The protein below binds the small molecule below.
Small molecule (SMILES): CC(C)C[C@H](NC(=O)[C@H](Cc1ccccc1)N=[N+]=[N-])C(=O)N[C@@H](CO)C(=O)N[C@H](CCS(C)(=O)=O)Cc1ccc(CN)cc1

Sequence of chain 1.V:
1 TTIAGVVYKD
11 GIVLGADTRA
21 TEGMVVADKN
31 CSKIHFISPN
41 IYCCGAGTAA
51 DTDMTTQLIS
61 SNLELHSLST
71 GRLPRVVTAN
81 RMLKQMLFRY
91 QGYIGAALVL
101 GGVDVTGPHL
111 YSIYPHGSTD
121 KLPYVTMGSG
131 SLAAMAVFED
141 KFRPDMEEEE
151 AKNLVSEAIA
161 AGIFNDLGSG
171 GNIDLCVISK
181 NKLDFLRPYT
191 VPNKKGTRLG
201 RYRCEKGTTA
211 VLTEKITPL

Sequence of chain 1.W:
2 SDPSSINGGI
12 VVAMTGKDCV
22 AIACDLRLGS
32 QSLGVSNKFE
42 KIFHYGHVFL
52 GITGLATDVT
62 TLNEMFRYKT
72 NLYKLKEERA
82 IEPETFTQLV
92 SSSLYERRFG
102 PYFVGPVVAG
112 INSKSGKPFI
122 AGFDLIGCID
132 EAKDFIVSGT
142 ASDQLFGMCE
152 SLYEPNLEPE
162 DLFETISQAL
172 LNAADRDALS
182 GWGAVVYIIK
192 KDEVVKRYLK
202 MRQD

Binding-site contacts:
Ligand atom C16 contacts residue THR1 of chain 1.V at 3.0 Å.
Ligand atom C32 contacts residue THR21 of chain 1.V at 3.8 Å.
Ligand atom C18 contacts residue GLY45 of chain 1.V at 3.5 Å.
Ligand atom C7 contacts residue ASP125 of chain 1.W at 3.9 Å.
Ligand atom C15 contacts residue LYS33 of chain 1.V at 3.8 Å.
Ligand atom O39 contacts residue ALA49 of chain 1.V at 3.2 Å (h-bond).
Ligand atom N8 contacts residue ASP125 of chain 1.W at 3.0 Å (salt-bridge).
Ligand atom N14 contacts residue GLY47 of chain 1.V at 3.3 Å (h-bond).
Ligand atom N53 contacts residue LEU126 of chain 1.W at 3.6 Å.
Ligand atom C21 contacts residue ASP53 of chain 1.V at 3.4 Å.
Ligand atom C21 contacts residue SER32 of chain 1.V at 3.8 Å.
Ligand atom N11 contacts residue THR21 of chain 1.V at 3.1 Å (h-bond).
Ligand atom C25 contacts residue THR1 of chain 1.V at 1.4 Å.
Ligand atom C17 contacts residue LYS33 of chain 1.V at 3.9 Å.
Ligand atom C10 contacts residue ALA49 of chain 1.V at 3.7 Å (hydrophobic).
Ligand atom C26 contacts residue THR1 of chain 1.V at 2.5 Å.
Ligand atom C16 contacts residue GLY45 of chain 1.V at 3.6 Å.
Ligand atom C42 contacts residue GLU22 of chain 1.V at 3.8 Å.
Ligand atom O30 contacts residue GLY128 of chain 1.V at 3.7 Å.
Ligand atom C28 contacts residue THR1 of chain 1.V at 3.7 Å.
Ligand atom C20 contacts residue ALA49 of chain 1.V at 3.9 Å (hydrophobic).
Ligand atom O30 contacts residue SER129 of chain 1.V at 2.9 Å (h-bond).
Ligand atom N22 contacts residue HIS35 of chain 1.V at 3.2 Å (h-bond).
Ligand atom C6 contacts residue ASP125 of chain 1.W at 3.8 Å.
Ligand atom O31 contacts residue THR21 of chain 1.V at 3.1 Å (h-bond).
Ligand atom O30 contacts residue THR1 of chain 1.V at 3.0 Å (h-bond).
Ligand atom C21 contacts residue CYS31 of chain 1.V at 3.8 Å (hydrophobic).
Ligand atom C9 contacts residue THR21 of chain 1.V at 3.8 Å.
Ligand atom O31 contacts residue ALA20 of chain 1.V at 3.7 Å.
Ligand atom C25 contacts residue LYS33 of chain 1.V at 3.7 Å.
Ligand atom S27 contacts residue THR1 of chain 1.V at 3.7 Å.
Ligand atom N22 contacts residue ASP53 of chain 1.V at 2.5 Å (salt-bridge).
Ligand atom C19 contacts residue ALA49 of chain 1.V at 3.9 Å (hydrophobic).
Ligand atom N22 contacts residue SER32 of chain 1.V at 3.4 Å (h-bond).
Ligand atom C40 contacts residue ASP125 of chain 1.W at 3.7 Å.
Ligand atom C26 contacts residue GLY47 of chain 1.V at 3.4 Å.
Ligand atom C23 contacts residue CYS31 of chain 1.V at 3.4 Å (hydrophobic).
Ligand atom C15 contacts residue THR1 of chain 1.V at 2.4 Å.
Ligand atom N14 contacts residue THR1 of chain 1.V at 3.7 Å.
Ligand atom O29 contacts residue GLY47 of chain 1.V at 3.8 Å.